This protein binds this small molecule.
Small molecule (SMILES): C[N+](C)(C)CCCN1C(=O)[C@@H]2[C@H](C1=O)[C@H](c1coc(-c3ccc(Cl)s3)n1)N1CCC[C@@H]21

Sequence of chain 1.A:
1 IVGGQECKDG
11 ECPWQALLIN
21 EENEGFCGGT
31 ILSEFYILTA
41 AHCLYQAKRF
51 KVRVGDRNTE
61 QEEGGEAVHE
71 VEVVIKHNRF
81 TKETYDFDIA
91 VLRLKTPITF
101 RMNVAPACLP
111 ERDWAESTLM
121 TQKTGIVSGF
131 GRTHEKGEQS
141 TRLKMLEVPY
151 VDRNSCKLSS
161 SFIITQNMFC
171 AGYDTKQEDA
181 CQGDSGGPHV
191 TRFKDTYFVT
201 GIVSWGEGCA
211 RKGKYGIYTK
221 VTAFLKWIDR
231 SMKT

Binding-site contacts:
Ligand atom O10 contacts residue CYS209 of chain 1.A at 3.8 Å.
Ligand atom C20 contacts residue CYS181 of chain 1.A at 3.9 Å (hydrophobic).
Ligand atom O13 contacts residue TRP205 of chain 1.A at 3.1 Å.
Ligand atom CL1 contacts residue TRP205 of chain 1.A at 3.6 Å.
Ligand atom C22 contacts residue GLY206 of chain 1.A at 3.7 Å.
Ligand atom C11 contacts residue TYR85 of chain 1.A at 3.4 Å (hydrophobic).
Ligand atom C20 contacts residue TRP205 of chain 1.A at 3.8 Å (hydrophobic).
Ligand atom C30 contacts residue TRP205 of chain 1.A at 3.5 Å (hydrophobic).
Ligand atom C25 contacts residue TRP205 of chain 1.A at 3.4 Å (hydrophobic).
Ligand atom N12 contacts residue TYR85 of chain 1.A at 3.9 Å.
Ligand atom C5 contacts residue TYR85 of chain 1.A at 3.4 Å (hydrophobic).
Ligand atom C30 contacts residue TYR85 of chain 1.A at 3.6 Å (hydrophobic).
Ligand atom CL1 contacts residue ALA180 of chain 1.A at 3.8 Å.
Ligand atom S1 contacts residue TRP205 of chain 1.A at 3.5 Å.
Ligand atom O10 contacts residue GLY208 of chain 1.A at 3.5 Å (h-bond).
Ligand atom S1 contacts residue GLY206 of chain 1.A at 3.8 Å.
Ligand atom C20 contacts residue GLY206 of chain 1.A at 3.5 Å.
Ligand atom C22 contacts residue GLY208 of chain 1.A at 3.4 Å.
Ligand atom C31 contacts residue PHE162 of chain 1.A at 3.3 Å (hydrophobic).
Ligand atom C22 contacts residue ALA180 of chain 1.A at 3.7 Å (hydrophobic).
Ligand atom C4 contacts residue GLN182 of chain 1.A at 3.8 Å.
Ligand atom C32 contacts residue GLU83 of chain 1.A at 3.4 Å.
Ligand atom S1 contacts residue VAL203 of chain 1.A at 3.7 Å.
Ligand atom C17 contacts residue GLN182 of chain 1.A at 3.6 Å.
Ligand atom CL1 contacts residue VAL203 of chain 1.A at 3.6 Å.
Ligand atom C24 contacts residue ASP179 of chain 1.A at 3.7 Å.
Ligand atom C17 contacts residue GLY206 of chain 1.A at 3.8 Å.
Ligand atom C15 contacts residue GLN182 of chain 1.A at 3.3 Å.
Ligand atom C21 contacts residue TYR85 of chain 1.A at 3.9 Å (hydrophobic).
Ligand atom C30 contacts residue THR84 of chain 1.A at 3.5 Å.
Ligand atom C8 contacts residue GLN182 of chain 1.A at 3.3 Å.
Ligand atom C22 contacts residue CYS181 of chain 1.A at 3.8 Å (hydrophobic).
Ligand atom O10 contacts residue GLN182 of chain 1.A at 3.8 Å.
Ligand atom O18 contacts residue TYR85 of chain 1.A at 3.6 Å.
Ligand atom CL1 contacts residue GLY216 of chain 1.A at 3.6 Å.
Ligand atom C24 contacts residue ALA180 of chain 1.A at 3.4 Å (hydrophobic).
Ligand atom O13 contacts residue GLY206 of chain 1.A at 3.2 Å (h-bond).
Ligand atom C24 contacts residue TRP205 of chain 1.A at 3.9 Å (hydrophobic).
Ligand atom CL1 contacts residue ILE217 of chain 1.A at 3.6 Å.
Ligand atom CL1 contacts residue TYR218 of chain 1.A at 3.9 Å.